Sequence of chain 1.A:
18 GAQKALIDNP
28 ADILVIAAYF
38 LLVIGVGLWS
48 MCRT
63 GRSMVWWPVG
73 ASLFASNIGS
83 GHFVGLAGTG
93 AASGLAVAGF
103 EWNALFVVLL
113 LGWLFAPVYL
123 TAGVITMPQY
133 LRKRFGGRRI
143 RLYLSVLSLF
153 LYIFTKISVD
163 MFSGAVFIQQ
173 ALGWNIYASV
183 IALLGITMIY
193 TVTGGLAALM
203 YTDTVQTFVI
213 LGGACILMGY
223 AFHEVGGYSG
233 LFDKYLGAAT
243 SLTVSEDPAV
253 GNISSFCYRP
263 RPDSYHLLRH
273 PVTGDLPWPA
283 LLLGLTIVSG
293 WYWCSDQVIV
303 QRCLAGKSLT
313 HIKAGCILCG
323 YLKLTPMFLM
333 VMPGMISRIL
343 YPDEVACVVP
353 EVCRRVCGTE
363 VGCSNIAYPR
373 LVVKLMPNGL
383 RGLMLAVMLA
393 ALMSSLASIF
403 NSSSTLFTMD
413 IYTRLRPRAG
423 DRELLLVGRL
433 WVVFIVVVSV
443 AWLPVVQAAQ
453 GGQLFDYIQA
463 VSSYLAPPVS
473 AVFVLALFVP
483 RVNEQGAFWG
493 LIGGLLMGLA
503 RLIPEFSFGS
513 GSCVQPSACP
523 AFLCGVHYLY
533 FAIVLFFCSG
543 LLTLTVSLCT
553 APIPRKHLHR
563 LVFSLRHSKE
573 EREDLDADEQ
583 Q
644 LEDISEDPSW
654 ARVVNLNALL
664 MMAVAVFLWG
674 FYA

Binding-site contacts:
Ligand atom C21 contacts residue ILE80 of chain 1.A at 4.0 Å (hydrophobic).
Ligand atom C19 contacts residue SER78 of chain 1.A at 3.8 Å.
Ligand atom C10 contacts residue ASP205 of chain 1.A at 3.7 Å.
Ligand atom C4 contacts residue THR209 of chain 1.A at 3.9 Å.
Ligand atom C21 contacts residue SER78 of chain 1.A at 3.6 Å.
Ligand atom O8 contacts residue VAL300 of chain 1.A at 3.4 Å.
Ligand atom C7 contacts residue ASP205 of chain 1.A at 3.5 Å.
Ligand atom C5 contacts residue THR209 of chain 1.A at 3.5 Å.
Ligand atom O2 contacts residue ASP205 of chain 1.A at 3.2 Å (salt-bridge).
Ligand atom O6 contacts residue SER397 of chain 1.A at 3.1 Å (h-bond).
Ligand atom O8 contacts residue ARG304 of chain 1.A at 2.8 Å.
Ligand atom C18 contacts residue SER397 of chain 1.A at 3.6 Å.
Ligand atom C9 contacts residue ASP205 of chain 1.A at 3.9 Å.
Ligand atom O3 contacts residue ALA77 of chain 1.A at 3.5 Å (h-bond).
Ligand atom O8 contacts residue SER78 of chain 1.A at 3.9 Å.
Ligand atom C5 contacts residue THR206 of chain 1.A at 3.9 Å.
Ligand atom C8 contacts residue ALA77 of chain 1.A at 3.6 Å (hydrophobic).
Ligand atom C9 contacts residue ALA77 of chain 1.A at 4.0 Å (hydrophobic).
Ligand atom C12 contacts residue SER74 of chain 1.A at 3.9 Å.
Ligand atom O4 contacts residue ILE80 of chain 1.A at 3.6 Å.
Ligand atom C21 contacts residue ALA77 of chain 1.A at 3.1 Å (hydrophobic).
Ligand atom C21 contacts residue GLY81 of chain 1.A at 3.6 Å.
Ligand atom O4 contacts residue ALA77 of chain 1.A at 2.7 Å (h-bond).
Ligand atom C12 contacts residue SER78 of chain 1.A at 3.5 Å.
Ligand atom C13 contacts residue SER78 of chain 1.A at 3.8 Å.
Ligand atom C5 contacts residue ASP205 of chain 1.A at 3.9 Å.
Ligand atom O5 contacts residue SER397 of chain 1.A at 3.4 Å (h-bond).
Ligand atom O1 contacts residue THR209 of chain 1.A at 3.2 Å (h-bond).
Ligand atom C8 contacts residue THR209 of chain 1.A at 3.2 Å.
Ligand atom C11 contacts residue SER74 of chain 1.A at 3.9 Å.
Ligand atom C12 contacts residue ARG304 of chain 1.A at 3.2 Å.
Ligand atom C9 contacts residue THR209 of chain 1.A at 3.7 Å.
Ligand atom C15 contacts residue ASP205 of chain 1.A at 3.4 Å.
Ligand atom O9 contacts residue SER74 of chain 1.A at 3.4 Å (h-bond).
Ligand atom C13 contacts residue ARG304 of chain 1.A at 3.3 Å.
Ligand atom C8 contacts residue ASP205 of chain 1.A at 3.7 Å.
Ligand atom O1 contacts residue ASP205 of chain 1.A at 4.0 Å.
Ligand atom C20 contacts residue ALA77 of chain 1.A at 3.9 Å (hydrophobic).
Ligand atom O4 contacts residue GLY81 of chain 1.A at 3.8 Å.
Ligand atom C1 contacts residue THR206 of chain 1.A at 3.9 Å.

A small-molecule ligand and the protein it binds are described below.
Small molecule (SMILES): O=C(CCc1ccc(O)cc1)c1c(O)cc(O)cc1O[C@@H]1O[C@H](CO)[C@@H](O)[C@H](O)[C@H]1O